Sequence of chain 1.C:
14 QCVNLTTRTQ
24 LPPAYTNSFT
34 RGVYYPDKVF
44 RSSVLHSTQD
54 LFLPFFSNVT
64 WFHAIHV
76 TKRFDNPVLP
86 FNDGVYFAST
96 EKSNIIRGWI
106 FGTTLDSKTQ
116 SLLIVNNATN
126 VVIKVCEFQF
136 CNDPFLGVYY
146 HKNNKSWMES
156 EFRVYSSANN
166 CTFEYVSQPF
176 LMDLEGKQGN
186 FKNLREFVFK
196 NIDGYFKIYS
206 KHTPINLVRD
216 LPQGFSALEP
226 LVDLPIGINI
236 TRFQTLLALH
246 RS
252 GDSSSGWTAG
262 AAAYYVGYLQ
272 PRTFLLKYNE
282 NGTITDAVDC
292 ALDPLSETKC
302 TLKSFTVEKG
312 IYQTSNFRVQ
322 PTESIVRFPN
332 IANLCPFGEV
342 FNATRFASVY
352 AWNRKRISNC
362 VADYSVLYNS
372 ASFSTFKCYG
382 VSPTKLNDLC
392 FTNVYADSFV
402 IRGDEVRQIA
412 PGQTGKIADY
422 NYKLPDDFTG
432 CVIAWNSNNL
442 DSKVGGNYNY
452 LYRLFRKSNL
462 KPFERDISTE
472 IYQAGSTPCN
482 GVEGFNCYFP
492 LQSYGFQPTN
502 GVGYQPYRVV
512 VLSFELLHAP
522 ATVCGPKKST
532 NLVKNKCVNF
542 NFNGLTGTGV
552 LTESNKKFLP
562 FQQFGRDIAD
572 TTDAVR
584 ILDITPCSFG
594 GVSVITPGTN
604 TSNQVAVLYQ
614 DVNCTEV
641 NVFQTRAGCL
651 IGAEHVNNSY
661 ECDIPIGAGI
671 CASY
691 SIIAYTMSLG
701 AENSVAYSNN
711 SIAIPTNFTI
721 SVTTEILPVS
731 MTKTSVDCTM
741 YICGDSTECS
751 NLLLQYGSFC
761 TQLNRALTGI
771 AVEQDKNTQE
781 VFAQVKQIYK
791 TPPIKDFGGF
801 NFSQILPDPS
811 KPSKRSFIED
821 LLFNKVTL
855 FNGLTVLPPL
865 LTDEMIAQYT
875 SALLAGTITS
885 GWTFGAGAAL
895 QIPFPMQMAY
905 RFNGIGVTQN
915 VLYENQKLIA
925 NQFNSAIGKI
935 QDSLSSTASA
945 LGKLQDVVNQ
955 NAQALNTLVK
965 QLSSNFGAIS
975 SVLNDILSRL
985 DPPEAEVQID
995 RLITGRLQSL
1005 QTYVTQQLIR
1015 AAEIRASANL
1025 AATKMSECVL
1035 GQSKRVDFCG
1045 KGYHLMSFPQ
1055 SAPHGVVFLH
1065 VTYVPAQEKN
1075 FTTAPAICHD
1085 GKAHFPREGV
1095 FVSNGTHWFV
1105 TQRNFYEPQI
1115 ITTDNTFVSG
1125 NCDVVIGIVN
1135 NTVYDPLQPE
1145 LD

Binding-site contacts:
Ligand atom C7 contacts residue ASN616 of chain 1.C at 3.4 Å.
Ligand atom C8 contacts residue GLN644 of chain 1.C at 3.9 Å.
Ligand atom N2 contacts residue GLN644 of chain 1.C at 3.8 Å.
Ligand atom O5 contacts residue ASN616 of chain 1.C at 2.4 Å (h-bond).
Ligand atom C3 contacts residue ASN616 of chain 1.C at 3.8 Å.
Ligand atom N2 contacts residue ASN616 of chain 1.C at 2.9 Å (h-bond).
Ligand atom C1 contacts residue ASN616 of chain 1.C at 1.5 Å.
Ligand atom O7 contacts residue GLN644 of chain 1.C at 3.3 Å (h-bond).
Ligand atom C2 contacts residue ASN616 of chain 1.C at 2.5 Å.
Ligand atom C4 contacts residue ASN616 of chain 1.C at 4.3 Å.
Ligand atom C5 contacts residue ASN616 of chain 1.C at 3.6 Å.
Ligand atom C7 contacts residue GLN644 of chain 1.C at 3.4 Å.
Ligand atom O7 contacts residue ASN616 of chain 1.C at 3.2 Å (h-bond).

This small molecule binds to this protein.
Small molecule (SMILES): CC(=O)N[C@@H]1[C@@H](O)[C@H](O)[C@@H](CO)O[C@H]1O